Binding-site contacts:
Ligand atom C8 contacts residue ASN257 of chain 2.D at 4.3 Å.
Ligand atom O7 contacts residue ASN257 of chain 2.D at 3.1 Å (h-bond).
Ligand atom C4 contacts residue ASN257 of chain 2.D at 4.2 Å.
Ligand atom O6 contacts residue ASP260 of chain 2.D at 3.8 Å.
Ligand atom C2 contacts residue ASN257 of chain 2.D at 2.5 Å.
Ligand atom C7 contacts residue ASN257 of chain 2.D at 3.2 Å.
Ligand atom C2 contacts residue THR259 of chain 2.D at 4.5 Å.
Ligand atom O6 contacts residue THR259 of chain 2.D at 3.6 Å.
Ligand atom C3 contacts residue ASN257 of chain 2.D at 3.8 Å.
Ligand atom C1 contacts residue ASP260 of chain 2.D at 4.2 Å.
Ligand atom C5 contacts residue THR259 of chain 2.D at 4.4 Å.
Ligand atom C1 contacts residue ASN257 of chain 2.D at 1.4 Å.
Ligand atom C5 contacts residue ASN257 of chain 2.D at 3.7 Å.
Ligand atom O5 contacts residue THR259 of chain 2.D at 4.0 Å.
Ligand atom N2 contacts residue ASN257 of chain 2.D at 2.9 Å (h-bond).
Ligand atom O5 contacts residue ASP260 of chain 2.D at 3.8 Å.
Ligand atom O5 contacts residue ASN257 of chain 2.D at 2.4 Å (h-bond).
Ligand atom C1 contacts residue THR259 of chain 2.D at 3.4 Å.

Sequence of chain 2.D:
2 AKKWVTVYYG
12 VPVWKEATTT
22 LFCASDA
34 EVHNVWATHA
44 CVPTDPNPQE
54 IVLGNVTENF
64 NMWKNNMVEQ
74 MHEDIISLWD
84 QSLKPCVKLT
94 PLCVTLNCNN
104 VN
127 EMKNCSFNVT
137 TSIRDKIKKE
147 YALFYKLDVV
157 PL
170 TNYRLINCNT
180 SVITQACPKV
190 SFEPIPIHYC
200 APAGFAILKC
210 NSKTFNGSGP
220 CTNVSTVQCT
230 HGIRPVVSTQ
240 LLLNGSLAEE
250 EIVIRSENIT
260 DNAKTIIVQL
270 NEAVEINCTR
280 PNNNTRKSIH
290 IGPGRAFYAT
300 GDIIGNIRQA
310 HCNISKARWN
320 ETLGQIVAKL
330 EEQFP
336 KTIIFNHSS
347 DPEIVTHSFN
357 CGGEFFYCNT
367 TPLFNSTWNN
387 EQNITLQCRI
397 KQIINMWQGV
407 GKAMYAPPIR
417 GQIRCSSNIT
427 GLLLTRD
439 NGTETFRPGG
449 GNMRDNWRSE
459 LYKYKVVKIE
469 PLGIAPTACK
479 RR

A small-molecule ligand and the protein it binds are described below.
Small molecule (SMILES): CC(=O)N[C@@H]1[C@@H](O)[C@H](O)[C@@H](CO)O[C@H]1O